A small-molecule ligand and the protein it binds are described below.
Small molecule (SMILES): CC(=O)N[C@@H](Cc1cc(F)cc(F)c1)[C@H](O)CN[C@@]1(c2cccc(C(C)(C)C)c2)CCc2[nH]ncc2C1

Binding-site contacts:
Ligand atom C9 contacts residue TYR77 of chain 1.A at 3.7 Å (hydrophobic).
Ligand atom F34 contacts residue TRP121 of chain 1.A at 3.3 Å.
Ligand atom N36 contacts residue VAL338 of chain 1.A at 3.6 Å.
Ligand atom F34 contacts residue LEU36 of chain 1.A at 3.5 Å.
Ligand atom C5 contacts residue ASP234 of chain 1.A at 3.4 Å.
Ligand atom C28 contacts residue GLY236 of chain 1.A at 3.7 Å.
Ligand atom O25 contacts residue THR78 of chain 1.A at 3.2 Å (h-bond).
Ligand atom F33 contacts residue PHE114 of chain 1.A at 3.2 Å.
Ligand atom C1 contacts residue ILE232 of chain 1.A at 3.7 Å (hydrophobic).
Ligand atom C10 contacts residue PRO76 of chain 1.A at 3.2 Å (hydrophobic).
Ligand atom C1 contacts residue TYR204 of chain 1.A at 3.6 Å (hydrophobic).
Ligand atom C5 contacts residue THR237 of chain 1.A at 3.7 Å.
Ligand atom C2 contacts residue TYR204 of chain 1.A at 3.2 Å (hydrophobic).
Ligand atom N37 contacts residue THR335 of chain 1.A at 2.6 Å (h-bond).
Ligand atom O24 contacts residue TYR77 of chain 1.A at 3.4 Å.
Ligand atom C26 contacts residue ASP38 of chain 1.A at 3.5 Å.
Ligand atom F34 contacts residue GOL1 of chain 1.F at 3.3 Å.
Ligand atom C1 contacts residue GLY40 of chain 1.A at 3.4 Å.
Ligand atom C35 contacts residue THR335 of chain 1.A at 3.7 Å.
Ligand atom C15 contacts residue PRO76 of chain 1.A at 3.5 Å (hydrophobic).
Ligand atom C23 contacts residue GOL1 of chain 1.F at 3.4 Å.
Ligand atom C2 contacts residue ILE232 of chain 1.A at 3.6 Å (hydrophobic).
Ligand atom N21 contacts residue GLY236 of chain 1.A at 2.9 Å (h-bond).
Ligand atom C18 contacts residue ASP234 of chain 1.A at 3.3 Å.
Ligand atom N36 contacts residue THR335 of chain 1.A at 2.4 Å (h-bond).
Ligand atom C26 contacts residue GLY236 of chain 1.A at 3.6 Å.
Ligand atom C1 contacts residue ASP234 of chain 1.A at 3.6 Å.
Ligand atom C19 contacts residue ASP38 of chain 1.A at 3.4 Å.
Ligand atom C12 contacts residue GLY40 of chain 1.A at 3.4 Å.
Ligand atom N17 contacts residue ASP234 of chain 1.A at 2.8 Å (salt-bridge).
Ligand atom C14 contacts residue VAL75 of chain 1.A at 3.7 Å (hydrophobic).
Ligand atom C20 contacts residue TYR77 of chain 1.A at 3.6 Å (hydrophobic).
Ligand atom N17 contacts residue GLY40 of chain 1.A at 3.2 Å (h-bond).
Ligand atom O24 contacts residue ASP38 of chain 1.A at 2.6 Å (salt-bridge).
Ligand atom N37 contacts residue LYS230 of chain 1.A at 3.1 Å (salt-bridge).
Ligand atom O25 contacts residue TYR77 of chain 1.A at 3.3 Å.
Ligand atom C6 contacts residue ASP234 of chain 1.A at 3.5 Å.
Ligand atom C18 contacts residue THR237 of chain 1.A at 3.6 Å.
Ligand atom C23 contacts residue SO41 of chain 1.E at 3.3 Å.
Ligand atom O24 contacts residue GLY40 of chain 1.A at 3.4 Å (h-bond).

Sequence of chain 1.A:
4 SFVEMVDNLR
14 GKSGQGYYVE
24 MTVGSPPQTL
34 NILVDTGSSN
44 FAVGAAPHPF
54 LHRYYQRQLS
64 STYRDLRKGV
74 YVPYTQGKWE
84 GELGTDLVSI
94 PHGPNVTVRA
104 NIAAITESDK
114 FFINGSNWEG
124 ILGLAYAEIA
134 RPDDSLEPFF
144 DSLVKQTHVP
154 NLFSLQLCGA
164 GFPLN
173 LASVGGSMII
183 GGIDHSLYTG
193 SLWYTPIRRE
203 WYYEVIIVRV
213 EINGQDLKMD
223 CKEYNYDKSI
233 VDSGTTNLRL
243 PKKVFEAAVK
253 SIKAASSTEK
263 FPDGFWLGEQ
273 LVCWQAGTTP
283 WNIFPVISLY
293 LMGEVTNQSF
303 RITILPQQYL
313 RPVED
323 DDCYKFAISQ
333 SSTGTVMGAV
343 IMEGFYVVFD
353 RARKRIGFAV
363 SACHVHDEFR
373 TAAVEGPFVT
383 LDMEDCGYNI